Sequence of chain 1.C:
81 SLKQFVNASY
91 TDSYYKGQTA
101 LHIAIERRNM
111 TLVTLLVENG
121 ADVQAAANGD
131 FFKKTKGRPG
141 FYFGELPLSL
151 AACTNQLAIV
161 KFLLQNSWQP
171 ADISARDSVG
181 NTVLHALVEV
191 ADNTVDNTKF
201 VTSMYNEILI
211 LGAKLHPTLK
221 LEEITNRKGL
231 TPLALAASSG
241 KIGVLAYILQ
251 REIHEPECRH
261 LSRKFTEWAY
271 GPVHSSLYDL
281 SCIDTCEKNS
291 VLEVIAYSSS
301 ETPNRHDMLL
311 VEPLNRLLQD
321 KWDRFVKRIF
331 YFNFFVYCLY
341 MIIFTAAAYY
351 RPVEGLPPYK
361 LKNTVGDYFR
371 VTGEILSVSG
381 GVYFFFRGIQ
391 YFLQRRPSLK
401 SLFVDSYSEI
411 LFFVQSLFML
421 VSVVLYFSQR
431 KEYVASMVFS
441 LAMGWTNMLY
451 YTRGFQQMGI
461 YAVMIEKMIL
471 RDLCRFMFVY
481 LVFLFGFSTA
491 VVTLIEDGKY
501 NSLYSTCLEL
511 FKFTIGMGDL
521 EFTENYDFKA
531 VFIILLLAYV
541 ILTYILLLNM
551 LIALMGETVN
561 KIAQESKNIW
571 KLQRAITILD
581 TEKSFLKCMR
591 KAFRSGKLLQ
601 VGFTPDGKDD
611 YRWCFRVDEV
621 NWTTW

A small-molecule ligand and the protein it binds are described below.
Small molecule (SMILES): C=C(C)[C@]12C[C@@H](C)[C@@]34O[C@](Cc5ccccc5)(O[C@@H]1[C@@H]3C=C(COC(=O)Cc1ccc(O)c(OC)c1)C[C@]1(O)C(=O)C(C)=C[C@@H]41)O2

Sequence of chain 1.A:
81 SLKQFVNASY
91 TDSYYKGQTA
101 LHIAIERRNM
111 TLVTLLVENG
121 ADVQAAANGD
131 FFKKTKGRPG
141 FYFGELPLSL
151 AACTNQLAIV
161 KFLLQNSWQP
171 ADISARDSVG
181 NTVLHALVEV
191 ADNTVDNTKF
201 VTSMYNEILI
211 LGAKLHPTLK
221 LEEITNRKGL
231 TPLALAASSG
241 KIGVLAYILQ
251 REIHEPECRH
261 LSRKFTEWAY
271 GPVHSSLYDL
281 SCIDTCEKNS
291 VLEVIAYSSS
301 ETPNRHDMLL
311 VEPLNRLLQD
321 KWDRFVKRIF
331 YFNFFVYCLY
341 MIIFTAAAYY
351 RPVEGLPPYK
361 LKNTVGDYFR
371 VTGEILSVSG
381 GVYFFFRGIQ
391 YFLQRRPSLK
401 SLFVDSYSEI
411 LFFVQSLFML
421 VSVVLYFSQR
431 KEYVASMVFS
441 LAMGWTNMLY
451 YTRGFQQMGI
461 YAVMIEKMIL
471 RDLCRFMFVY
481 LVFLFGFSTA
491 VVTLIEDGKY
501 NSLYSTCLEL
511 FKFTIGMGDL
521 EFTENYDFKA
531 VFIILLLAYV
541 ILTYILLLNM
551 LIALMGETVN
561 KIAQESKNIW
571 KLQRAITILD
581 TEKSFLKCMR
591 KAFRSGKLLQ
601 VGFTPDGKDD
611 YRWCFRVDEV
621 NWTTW

Binding-site contacts:
Ligand atom OAD contacts residue THR446 of chain 1.C at 3.9 Å.
Ligand atom CBL contacts residue LEU542 of chain 1.A at 3.7 Å (hydrophobic).
Ligand atom CBP contacts residue LEU449 of chain 1.C at 3.6 Å (hydrophobic).
Ligand atom OAG contacts residue TYR407 of chain 1.C at 3.2 Å (h-bond).
Ligand atom CBT contacts residue TYR450 of chain 1.C at 3.7 Å (hydrophobic).
Ligand atom CBT contacts residue ASN447 of chain 1.C at 3.9 Å.
Ligand atom CAV contacts residue LEU411 of chain 1.C at 4.0 Å (hydrophobic).
Ligand atom CBT contacts residue LEU411 of chain 1.C at 3.9 Å (hydrophobic).
Ligand atom OAE contacts residue PHE487 of chain 1.A at 3.7 Å.
Ligand atom OAI contacts residue GLU466 of chain 1.C at 3.7 Å.
Ligand atom CBC contacts residue LEU542 of chain 1.A at 3.9 Å (hydrophobic).
Ligand atom OAG contacts residue LEU411 of chain 1.C at 3.5 Å.
Ligand atom CAU contacts residue THR446 of chain 1.C at 3.8 Å.
Ligand atom CBT contacts residue SER408 of chain 1.C at 3.7 Å.
Ligand atom CBM contacts residue LEU449 of chain 1.C at 3.8 Å (hydrophobic).
Ligand atom CBC contacts residue TYR407 of chain 1.C at 3.9 Å (hydrophobic).
Ligand atom CAN contacts residue MET443 of chain 1.C at 3.5 Å (hydrophobic).
Ligand atom CBB contacts residue TYR407 of chain 1.C at 3.4 Å (hydrophobic).
Ligand atom CAP contacts residue LEU411 of chain 1.C at 3.2 Å (hydrophobic).
Ligand atom CAL contacts residue LEU411 of chain 1.C at 3.9 Å (hydrophobic).
Ligand atom CAK contacts residue LEU411 of chain 1.C at 3.7 Å (hydrophobic).
Ligand atom CBT contacts residue PHE412 of chain 1.C at 3.8 Å (hydrophobic).
Ligand atom OAE contacts residue THR446 of chain 1.C at 3.1 Å (h-bond).
Ligand atom OAF contacts residue PHE483 of chain 1.A at 4.0 Å.
Ligand atom CBJ contacts residue LEU542 of chain 1.A at 3.5 Å (hydrophobic).
Ligand atom CBC contacts residue ILE469 of chain 1.C at 3.8 Å (hydrophobic).
Ligand atom CAL contacts residue TYR407 of chain 1.C at 3.9 Å (hydrophobic).
Ligand atom OAD contacts residue MET443 of chain 1.C at 3.5 Å.
Ligand atom CBN contacts residue LEU449 of chain 1.C at 3.9 Å (hydrophobic).
Ligand atom OAH contacts residue LEU411 of chain 1.C at 4.0 Å.
Ligand atom CBM contacts residue THR446 of chain 1.C at 3.4 Å.
Ligand atom CAM contacts residue LEU411 of chain 1.C at 3.9 Å (hydrophobic).
Ligand atom CBQ contacts residue LEU411 of chain 1.C at 4.0 Å (hydrophobic).
Ligand atom CBN contacts residue THR446 of chain 1.C at 4.0 Å.
Ligand atom OAH contacts residue SER408 of chain 1.C at 3.2 Å.
Ligand atom CAT contacts residue MET443 of chain 1.C at 3.6 Å (hydrophobic).
Ligand atom OAI contacts residue ARG453 of chain 1.C at 3.8 Å.
Ligand atom CAZ contacts residue THR446 of chain 1.C at 3.8 Å.
Ligand atom CBO contacts residue LEU411 of chain 1.C at 3.5 Å (hydrophobic).
Ligand atom CBD contacts residue LEU411 of chain 1.C at 3.3 Å (hydrophobic).